Binding-site contacts:
Ligand atom C7 contacts residue ASP124 of chain 1.C at 3.5 Å.
Ligand atom C4 contacts residue ALA119 of chain 1.C at 4.4 Å (hydrophobic).
Ligand atom C5 contacts residue MET121 of chain 1.C at 4.0 Å (hydrophobic).
Ligand atom C7 contacts residue GLY120 of chain 1.C at 4.3 Å.
Ligand atom C6 contacts residue TRP348 of chain 1.C at 3.2 Å (hydrophobic).
Ligand atom C4 contacts residue TRP348 of chain 1.C at 4.3 Å (hydrophobic).
Ligand atom AS1 contacts residue ALA119 of chain 1.C at 4.2 Å.
Ligand atom C8 contacts residue TYR168 of chain 1.C at 4.0 Å (hydrophobic).
Ligand atom C8 contacts residue TRP348 of chain 1.C at 4.5 Å (hydrophobic).
Ligand atom C5 contacts residue ASP124 of chain 1.C at 4.5 Å.
Ligand atom C7 contacts residue ALA119 of chain 1.C at 4.2 Å (hydrophobic).
Ligand atom C8 contacts residue VAL352 of chain 1.C at 3.2 Å (hydrophobic).
Ligand atom O6 contacts residue PHE351 of chain 1.C at 3.9 Å.
Ligand atom C6 contacts residue ASP124 of chain 1.C at 2.9 Å.
Ligand atom C7 contacts residue TRP165 of chain 1.C at 4.2 Å (hydrophobic).
Ligand atom O6 contacts residue MET121 of chain 1.C at 4.4 Å.
Ligand atom C4 contacts residue PHE351 of chain 1.C at 4.1 Å (hydrophobic).
Ligand atom C5 contacts residue ALA119 of chain 1.C at 3.3 Å (hydrophobic).
Ligand atom AS1 contacts residue ASP124 of chain 1.C at 3.6 Å.

The small molecule below binds the protein below.
Small molecule (SMILES): C[As](C)(C)CCO

Sequence of chain 1.C:
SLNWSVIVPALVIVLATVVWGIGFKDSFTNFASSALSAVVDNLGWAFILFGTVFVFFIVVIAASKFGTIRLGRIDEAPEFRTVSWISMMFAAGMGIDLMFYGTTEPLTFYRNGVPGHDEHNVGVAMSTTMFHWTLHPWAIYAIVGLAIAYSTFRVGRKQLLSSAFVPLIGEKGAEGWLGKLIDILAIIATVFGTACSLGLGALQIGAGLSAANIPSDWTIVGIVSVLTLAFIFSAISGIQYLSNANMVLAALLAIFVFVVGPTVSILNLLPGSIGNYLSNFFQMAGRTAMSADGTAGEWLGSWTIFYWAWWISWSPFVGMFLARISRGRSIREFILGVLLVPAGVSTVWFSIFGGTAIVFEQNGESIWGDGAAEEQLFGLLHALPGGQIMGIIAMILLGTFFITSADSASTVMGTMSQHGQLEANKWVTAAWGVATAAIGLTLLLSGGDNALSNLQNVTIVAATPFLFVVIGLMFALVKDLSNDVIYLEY